Binding-site contacts:
Ligand atom O7B contacts residue PRO182 of chain 1.A at 3.3 Å.
Ligand atom C8' contacts residue ARG370 of chain 1.B at 3.6 Å.
Ligand atom N10 contacts residue TRP576 of chain 1.B at 3.4 Å.
Ligand atom C5 contacts residue ALA190 of chain 1.A at 3.7 Å (hydrophobic).
Ligand atom C6' contacts residue TRP576 of chain 1.B at 3.8 Å (hydrophobic).
Ligand atom N1' contacts residue GLY106 of chain 1.A at 3.2 Å.
Ligand atom C5' contacts residue TRP576 of chain 1.B at 3.5 Å (hydrophobic).
Ligand atom C5' contacts residue MET572 of chain 1.B at 3.4 Å (hydrophobic).
Ligand atom C6 contacts residue PHE191 of chain 1.A at 3.6 Å (hydrophobic).
Ligand atom C4 contacts residue ARG370 of chain 1.B at 3.6 Å.
Ligand atom O9 contacts residue TRP576 of chain 1.B at 3.5 Å.
Ligand atom N1' contacts residue TRP576 of chain 1.B at 3.6 Å.
Ligand atom O11 contacts residue VAL181 of chain 1.A at 3.8 Å.
Ligand atom N3' contacts residue TRP576 of chain 1.B at 3.2 Å.
Ligand atom C4' contacts residue ARG370 of chain 1.B at 3.9 Å.
Ligand atom C2 contacts residue ARG370 of chain 1.B at 3.6 Å.
Ligand atom C8' contacts residue MET344 of chain 1.B at 3.8 Å (hydrophobic).
Ligand atom C3 contacts residue ARG370 of chain 1.B at 3.5 Å.
Ligand atom C9 contacts residue TRP576 of chain 1.B at 3.5 Å (hydrophobic).
Ligand atom C2' contacts residue TRP576 of chain 1.B at 3.5 Å (hydrophobic).
Ligand atom C2 contacts residue PRO182 of chain 1.A at 3.8 Å (hydrophobic).
Ligand atom C7' contacts residue GLY106 of chain 1.A at 3.9 Å.
Ligand atom C6 contacts residue VAL181 of chain 1.A at 3.6 Å (hydrophobic).
Ligand atom C4' contacts residue TRP576 of chain 1.B at 3.6 Å (hydrophobic).
Ligand atom C5 contacts residue ARG370 of chain 1.B at 3.8 Å.
Ligand atom C7' contacts residue MET572 of chain 1.B at 3.8 Å (hydrophobic).
Ligand atom C6 contacts residue ARG370 of chain 1.B at 3.9 Å.
Ligand atom C1 contacts residue ARG370 of chain 1.B at 3.8 Å.
Ligand atom O11 contacts residue ALA107 of chain 1.A at 3.9 Å.
Ligand atom O11 contacts residue PRO182 of chain 1.A at 3.7 Å.
Ligand atom C7' contacts residue VAL573 of chain 1.B at 3.8 Å (hydrophobic).
Ligand atom C1 contacts residue PRO182 of chain 1.A at 3.7 Å (hydrophobic).
Ligand atom O9 contacts residue ARG370 of chain 1.B at 2.9 Å (salt-bridge).
Ligand atom N3' contacts residue ARG370 of chain 1.B at 3.3 Å (salt-bridge).
Ligand atom O12 contacts residue PHE191 of chain 1.A at 3.5 Å.
Ligand atom C5 contacts residue ASP369 of chain 1.B at 3.3 Å.
Ligand atom C6' contacts residue GLY106 of chain 1.A at 3.9 Å.
Ligand atom C13 contacts residue GLN192 of chain 1.A at 3.7 Å.
Ligand atom C13 contacts residue ALA107 of chain 1.A at 3.4 Å (hydrophobic).
Ligand atom O7B contacts residue LYS241 of chain 1.A at 3.1 Å.

A protein and the small-molecule ligand that binds it are described below.
Small molecule (SMILES): COC(=O)c1ccccc1S(=O)(=O)NC(=O)Nc1nc(C)cc(C)n1

Sequence of chain 1.B:
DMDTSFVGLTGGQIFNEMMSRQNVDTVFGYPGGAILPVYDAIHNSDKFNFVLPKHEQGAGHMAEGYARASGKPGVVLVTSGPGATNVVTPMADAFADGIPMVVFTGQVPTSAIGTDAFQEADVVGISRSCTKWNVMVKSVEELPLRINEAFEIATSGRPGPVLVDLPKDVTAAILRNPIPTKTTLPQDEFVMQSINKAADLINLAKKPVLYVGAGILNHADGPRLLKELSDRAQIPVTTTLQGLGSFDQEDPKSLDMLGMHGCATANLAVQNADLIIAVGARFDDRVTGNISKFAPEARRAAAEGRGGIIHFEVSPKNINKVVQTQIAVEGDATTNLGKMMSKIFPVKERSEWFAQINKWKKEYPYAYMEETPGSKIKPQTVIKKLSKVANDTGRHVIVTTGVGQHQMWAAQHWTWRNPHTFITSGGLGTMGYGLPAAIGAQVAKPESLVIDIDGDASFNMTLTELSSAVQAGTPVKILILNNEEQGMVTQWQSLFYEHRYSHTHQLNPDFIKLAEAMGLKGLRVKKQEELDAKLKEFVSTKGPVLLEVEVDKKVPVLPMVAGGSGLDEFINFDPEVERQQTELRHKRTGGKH

Sequence of chain 1.A:
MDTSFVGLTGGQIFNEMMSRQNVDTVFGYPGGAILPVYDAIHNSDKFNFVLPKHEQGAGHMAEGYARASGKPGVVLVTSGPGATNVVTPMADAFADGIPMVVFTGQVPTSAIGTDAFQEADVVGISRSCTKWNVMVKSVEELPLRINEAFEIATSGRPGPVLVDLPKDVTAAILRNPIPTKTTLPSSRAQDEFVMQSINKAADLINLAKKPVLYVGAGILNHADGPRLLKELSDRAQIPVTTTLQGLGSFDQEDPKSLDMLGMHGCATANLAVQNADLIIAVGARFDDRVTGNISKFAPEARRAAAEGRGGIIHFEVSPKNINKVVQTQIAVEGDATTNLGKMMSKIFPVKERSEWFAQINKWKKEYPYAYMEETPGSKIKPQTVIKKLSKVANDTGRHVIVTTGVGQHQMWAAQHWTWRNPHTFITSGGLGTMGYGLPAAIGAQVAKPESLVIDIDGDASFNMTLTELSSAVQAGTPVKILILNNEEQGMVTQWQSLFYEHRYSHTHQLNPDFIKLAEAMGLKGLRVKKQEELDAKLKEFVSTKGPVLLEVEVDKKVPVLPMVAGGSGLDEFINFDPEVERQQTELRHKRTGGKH